A small-molecule ligand and the protein it binds are described below.
Small molecule (SMILES): CC(C)CCC[C@@H](C)[C@H]1CC[C@H]2[C@@H]3CC=C4C[C@@H](O)CC[C@]4(C)[C@H]3CC[C@]12C

Binding-site contacts:
Ligand atom C24 contacts residue VAL194 of chain 1.A at 4.1 Å (hydrophobic).
Ligand atom C26 contacts residue THR197 of chain 1.A at 4.3 Å.
Ligand atom C26 contacts residue VAL194 of chain 1.A at 4.4 Å (hydrophobic).
Ligand atom C1 contacts residue LYS186 of chain 1.A at 4.0 Å.
Ligand atom C2 contacts residue LYS186 of chain 1.A at 4.1 Å.
Ligand atom C11 contacts residue ILE190 of chain 1.A at 3.7 Å (hydrophobic).
Ligand atom C18 contacts residue ILE190 of chain 1.A at 3.7 Å (hydrophobic).
Ligand atom C19 contacts residue PHE189 of chain 1.A at 3.9 Å (hydrophobic).
Ligand atom C15 contacts residue SER193 of chain 1.A at 4.0 Å.
Ligand atom C12 contacts residue ILE190 of chain 1.A at 4.3 Å (hydrophobic).
Ligand atom C19 contacts residue LYS186 of chain 1.A at 4.1 Å.
Ligand atom C19 contacts residue ILE190 of chain 1.A at 3.7 Å (hydrophobic).
Ligand atom C24 contacts residue THR197 of chain 1.A at 4.4 Å.
Ligand atom C25 contacts residue VAL194 of chain 1.A at 3.8 Å (hydrophobic).
Ligand atom C15 contacts residue PLM1 of chain 1.R at 3.9 Å.
Ligand atom C23 contacts residue VAL194 of chain 1.A at 3.7 Å (hydrophobic).
Ligand atom C18 contacts residue SER193 of chain 1.A at 3.9 Å.

Sequence of chain 1.A:
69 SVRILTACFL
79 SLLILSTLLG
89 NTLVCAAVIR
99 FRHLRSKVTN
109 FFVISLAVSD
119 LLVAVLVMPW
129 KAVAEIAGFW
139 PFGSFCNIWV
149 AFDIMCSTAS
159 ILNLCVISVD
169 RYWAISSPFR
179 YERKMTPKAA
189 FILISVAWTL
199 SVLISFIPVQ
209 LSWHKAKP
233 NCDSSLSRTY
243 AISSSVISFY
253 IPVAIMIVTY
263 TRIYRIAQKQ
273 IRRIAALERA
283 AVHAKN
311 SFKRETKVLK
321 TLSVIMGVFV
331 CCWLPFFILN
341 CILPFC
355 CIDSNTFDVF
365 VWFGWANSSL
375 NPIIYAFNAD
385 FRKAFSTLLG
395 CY